Sequence of chain 1.C:
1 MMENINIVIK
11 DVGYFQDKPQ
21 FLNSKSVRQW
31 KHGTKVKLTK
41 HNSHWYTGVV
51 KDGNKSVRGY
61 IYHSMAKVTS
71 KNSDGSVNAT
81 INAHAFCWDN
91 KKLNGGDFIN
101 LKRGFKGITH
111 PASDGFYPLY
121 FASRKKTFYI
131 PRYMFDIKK

Binding-site contacts:
Ligand atom C8 contacts residue VAL49 of chain 1.C at 3.7 Å (hydrophobic).
Ligand atom C8 contacts residue VAL50 of chain 1.C at 4.0 Å (hydrophobic).
Ligand atom C3 contacts residue VAL49 of chain 1.C at 3.4 Å (hydrophobic).
Ligand atom C8 contacts residue LYS37 of chain 1.C at 3.2 Å.
Ligand atom C1 contacts residue VAL49 of chain 1.C at 3.9 Å (hydrophobic).
Ligand atom O7 contacts residue LYS37 of chain 1.C at 2.7 Å (salt-bridge).
Ligand atom O3 contacts residue VAL49 of chain 1.C at 3.6 Å.
Ligand atom O1 contacts residue VAL50 of chain 1.C at 4.1 Å.
Ligand atom C8 contacts residue LEU38 of chain 1.C at 4.4 Å (hydrophobic).
Ligand atom C7 contacts residue VAL36 of chain 1.C at 4.2 Å (hydrophobic).
Ligand atom O1 contacts residue VAL49 of chain 1.C at 4.5 Å.
Ligand atom C8 contacts residue VAL36 of chain 1.C at 4.0 Å (hydrophobic).
Ligand atom C8 contacts residue TRP30 of chain 1.C at 3.7 Å (hydrophobic).
Ligand atom O3 contacts residue LYS37 of chain 1.C at 3.5 Å.
Ligand atom O7 contacts residue VAL36 of chain 1.C at 3.2 Å.
Ligand atom N2 contacts residue VAL50 of chain 1.C at 4.2 Å.
Ligand atom C7 contacts residue VAL49 of chain 1.C at 3.8 Å (hydrophobic).
Ligand atom C7 contacts residue LYS37 of chain 1.C at 3.4 Å.
Ligand atom N2 contacts residue LYS37 of chain 1.C at 4.1 Å.
Ligand atom C2 contacts residue VAL49 of chain 1.C at 3.6 Å (hydrophobic).
Ligand atom N2 contacts residue VAL49 of chain 1.C at 2.9 Å (h-bond).
Ligand atom O4 contacts residue LYS37 of chain 1.C at 4.5 Å.

A protein and the small-molecule ligand that binds it are described below.
Small molecule (SMILES): CC(=O)N[C@@H]1[C@@H](O)[C@H](O)[C@@H](CO)O[C@H]1O